Binding-site contacts:
Ligand atom C17 contacts residue MET267 of chain 1.D at 3.0 Å (hydrophobic).
Ligand atom C19 contacts residue ILE246 of chain 1.D at 3.6 Å (hydrophobic).
Ligand atom C21 contacts residue GLY279 of chain 1.D at 3.5 Å.
Ligand atom C2 contacts residue PHE283 of chain 1.D at 3.6 Å (hydrophobic).
Ligand atom C5 contacts residue PHE283 of chain 1.D at 3.9 Å (hydrophobic).
Ligand atom C15 contacts residue ILE246 of chain 1.D at 3.8 Å (hydrophobic).
Ligand atom C14 contacts residue ILE246 of chain 1.D at 3.8 Å (hydrophobic).
Ligand atom C1 contacts residue PHE250 of chain 1.D at 3.6 Å (hydrophobic).
Ligand atom N3 contacts residue PHE283 of chain 1.D at 3.7 Å.
Ligand atom C16 contacts residue TYR247 of chain 1.D at 3.7 Å (hydrophobic).
Ligand atom C1 contacts residue PHE283 of chain 1.D at 3.9 Å (hydrophobic).
Ligand atom C17 contacts residue TYR247 of chain 1.D at 3.7 Å (hydrophobic).
Ligand atom N10 contacts residue PHE283 of chain 1.D at 3.7 Å.
Ligand atom C6 contacts residue ILE246 of chain 1.D at 3.7 Å (hydrophobic).
Ligand atom N3 contacts residue PHE250 of chain 1.D at 3.6 Å.
Ligand atom C13 contacts residue MET267 of chain 1.D at 3.7 Å (hydrophobic).
Ligand atom N3 contacts residue MET267 of chain 1.D at 3.7 Å.
Ligand atom C21 contacts residue PHE283 of chain 1.D at 3.8 Å (hydrophobic).
Ligand atom C19 contacts residue SER231 of chain 1.D at 3.4 Å.
Ligand atom N12 contacts residue ALA243 of chain 1.D at 3.8 Å.
Ligand atom C7 contacts residue MET267 of chain 1.D at 3.0 Å (hydrophobic).
Ligand atom C21 contacts residue MET267 of chain 1.D at 3.5 Å (hydrophobic).
Ligand atom N8 contacts residue PHE283 of chain 1.D at 2.9 Å.
Ligand atom C9 contacts residue GLN280 of chain 1.D at 3.1 Å.
Ligand atom C23 contacts residue LEU229 of chain 1.D at 3.5 Å (hydrophobic).
Ligand atom C17 contacts residue GLY279 of chain 1.D at 3.6 Å.
Ligand atom N12 contacts residue THR239 of chain 1.D at 3.5 Å (h-bond).
Ligand atom C20 contacts residue ILE246 of chain 1.D at 2.3 Å (hydrophobic).
Ligand atom N4 contacts residue GLN280 of chain 1.D at 3.3 Å (h-bond).
Ligand atom N8 contacts residue MET267 of chain 1.D at 3.5 Å (h-bond).
Ligand atom C22 contacts residue PHE283 of chain 1.D at 3.8 Å (hydrophobic).
Ligand atom C24 contacts residue SER231 of chain 1.D at 2.9 Å.
Ligand atom C24 contacts residue ILE246 of chain 1.D at 2.7 Å (hydrophobic).
Ligand atom C18 contacts residue LEU229 of chain 1.D at 3.7 Å (hydrophobic).
Ligand atom C7 contacts residue PHE283 of chain 1.D at 3.5 Å (hydrophobic).
Ligand atom C19 contacts residue THR239 of chain 1.D at 3.5 Å.
Ligand atom C11 contacts residue ILE246 of chain 1.D at 3.0 Å (hydrophobic).
Ligand atom C14 contacts residue GLN280 of chain 1.D at 3.4 Å.
Ligand atom C13 contacts residue PHE283 of chain 1.D at 3.5 Å (hydrophobic).
Ligand atom C16 contacts residue MET267 of chain 1.D at 2.8 Å (hydrophobic).

Sequence of chain 1.D:
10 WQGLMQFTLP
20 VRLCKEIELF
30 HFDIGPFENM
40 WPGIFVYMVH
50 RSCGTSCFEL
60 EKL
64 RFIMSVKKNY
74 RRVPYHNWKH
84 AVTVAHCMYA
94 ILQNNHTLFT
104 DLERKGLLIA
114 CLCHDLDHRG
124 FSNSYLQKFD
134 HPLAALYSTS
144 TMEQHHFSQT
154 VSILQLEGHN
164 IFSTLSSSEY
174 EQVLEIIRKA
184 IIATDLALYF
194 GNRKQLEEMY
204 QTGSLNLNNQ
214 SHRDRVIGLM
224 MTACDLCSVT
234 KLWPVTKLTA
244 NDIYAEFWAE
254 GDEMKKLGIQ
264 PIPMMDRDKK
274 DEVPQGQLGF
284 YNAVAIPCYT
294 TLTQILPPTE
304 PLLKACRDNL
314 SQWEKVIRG

This small molecule binds to this protein.
Small molecule (SMILES): Cc1cccc(Nc2ncc(-c3cccnc3)c3cccnc23)n1